Binding-site contacts:
Ligand atom C5 contacts residue ASN60 of chain 1.CA at 3.7 Å.
Ligand atom O5 contacts residue ASN60 of chain 1.CA at 2.4 Å (h-bond).
Ligand atom O7 contacts residue ASN48 of chain 1.CA at 4.4 Å.
Ligand atom C4 contacts residue GLU105 of chain 1.CA at 4.3 Å.
Ligand atom O6 contacts residue GLU105 of chain 1.CA at 3.0 Å (salt-bridge).
Ligand atom C1 contacts residue GLU105 of chain 1.CA at 3.2 Å.
Ligand atom C1 contacts residue ASN60 of chain 1.CA at 1.4 Å.
Ligand atom O7 contacts residue ASN60 of chain 1.CA at 4.3 Å.
Ligand atom C2 contacts residue ASN60 of chain 1.CA at 2.5 Å.
Ligand atom C6 contacts residue GLU105 of chain 1.CA at 3.5 Å.
Ligand atom C3 contacts residue ASN60 of chain 1.CA at 3.8 Å.
Ligand atom O7 contacts residue THR47 of chain 1.CA at 4.3 Å.
Ligand atom O5 contacts residue THR103 of chain 1.CA at 3.9 Å.
Ligand atom C7 contacts residue ASN60 of chain 1.CA at 3.4 Å.
Ligand atom O5 contacts residue GLU105 of chain 1.CA at 2.8 Å (salt-bridge).
Ligand atom C8 contacts residue SER49 of chain 1.CA at 3.5 Å.
Ligand atom C5 contacts residue GLU105 of chain 1.CA at 3.0 Å.
Ligand atom N2 contacts residue ASN60 of chain 1.CA at 2.9 Å (h-bond).
Ligand atom C4 contacts residue ASN60 of chain 1.CA at 4.3 Å.
Ligand atom C8 contacts residue ASN60 of chain 1.CA at 3.7 Å.

Sequence of chain 1.CA:
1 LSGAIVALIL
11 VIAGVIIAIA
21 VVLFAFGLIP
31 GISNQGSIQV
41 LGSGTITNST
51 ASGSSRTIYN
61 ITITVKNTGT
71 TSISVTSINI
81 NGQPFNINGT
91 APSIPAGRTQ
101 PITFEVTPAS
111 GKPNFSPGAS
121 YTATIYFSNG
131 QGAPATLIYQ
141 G

This small molecule binds to this protein.
Small molecule (SMILES): CC(=O)N[C@H]1[C@H](O[C@H]2[C@H](O)[C@@H](NC(C)=O)CO[C@@H]2CO)O[C@H](CO)[C@@H](O)[C@@H]1O